Binding-site contacts:
Ligand atom CD1 contacts residue SER366 of chain 1.B at 3.8 Å.
Ligand atom CE1 contacts residue VAL364 of chain 1.B at 3.7 Å (hydrophobic).
Ligand atom N contacts residue PRO383 of chain 1.B at 3.1 Å (h-bond).
Ligand atom C1 contacts residue ARG385 of chain 1.B at 3.7 Å.
Ligand atom C contacts residue MET382 of chain 1.B at 3.7 Å (hydrophobic).
Ligand atom CG contacts residue HIS195 of chain 1.B at 3.5 Å.
Ligand atom CE2 contacts residue THR192 of chain 1.B at 3.4 Å.
Ligand atom O contacts residue ARG385 of chain 1.B at 2.6 Å (salt-bridge).
Ligand atom O contacts residue MET382 of chain 1.B at 3.4 Å.
Ligand atom CB contacts residue MET382 of chain 1.B at 3.6 Å (hydrophobic).
Ligand atom OE1 contacts residue MET384 of chain 1.B at 3.4 Å.
Ligand atom CZ contacts residue THR192 of chain 1.B at 3.8 Å.
Ligand atom C contacts residue GLY194 of chain 1.B at 3.7 Å.
Ligand atom CZ contacts residue ARG385 of chain 1.B at 3.7 Å.
Ligand atom O contacts residue MET384 of chain 1.B at 3.1 Å.
Ligand atom C4 contacts residue ARG385 of chain 1.B at 3.9 Å.
Ligand atom CD2 contacts residue VAL267 of chain 1.B at 3.6 Å (hydrophobic).
Ligand atom NE2 contacts residue PRO383 of chain 1.B at 3.3 Å (h-bond).
Ligand atom CE2 contacts residue GLY194 of chain 1.B at 3.9 Å.
Ligand atom N contacts residue GLY194 of chain 1.B at 2.8 Å (h-bond).
Ligand atom CG contacts residue VAL267 of chain 1.B at 3.7 Å (hydrophobic).
Ligand atom CD1 contacts residue PRO383 of chain 1.B at 3.6 Å (hydrophobic).
Ligand atom CB contacts residue PRO383 of chain 1.B at 3.3 Å (hydrophobic).
Ligand atom CE2 contacts residue ARG385 of chain 1.B at 3.5 Å.
Ligand atom C contacts residue ARG385 of chain 1.B at 3.8 Å.
Ligand atom CA contacts residue GLY194 of chain 1.B at 3.7 Å.
Ligand atom C contacts residue MET382 of chain 1.B at 3.6 Å (hydrophobic).
Ligand atom OE1 contacts residue TYR343 of chain 1.B at 3.6 Å.
Ligand atom CB contacts residue GLY194 of chain 1.B at 3.3 Å.
Ligand atom O contacts residue MET382 of chain 1.B at 3.3 Å.
Ligand atom CZ contacts residue PRO262 of chain 1.B at 3.5 Å (hydrophobic).
Ligand atom CA contacts residue GLY194 of chain 1.B at 3.6 Å.
Ligand atom CZ contacts residue GLY194 of chain 1.B at 3.6 Å.
Ligand atom CD2 contacts residue LEU197 of chain 1.B at 3.8 Å (hydrophobic).
Ligand atom N contacts residue MET382 of chain 1.B at 3.9 Å.
Ligand atom CE1 contacts residue PRO262 of chain 1.B at 3.8 Å (hydrophobic).
Ligand atom CD1 contacts residue VAL380 of chain 1.B at 3.8 Å (hydrophobic).
Ligand atom CA contacts residue PRO383 of chain 1.B at 3.8 Å (hydrophobic).
Ligand atom CD2 contacts residue ARG196 of chain 1.B at 3.8 Å.
Ligand atom NE2 contacts residue MET382 of chain 1.B at 3.0 Å (h-bond).

The protein below binds the small molecule below.
Small molecule (SMILES): CC(C)C[C@H](NC(=O)[C@H](CC(=O)O)NC(=O)[C@H](CC1CCCCC1)NC(=O)[C@H](CCC(N)=O)NC(=O)/C=C/c1ccc(F)cc1)C(=O)N[C@@H](Cc1ccccc1)C(=O)O

Sequence of chain 1.B:
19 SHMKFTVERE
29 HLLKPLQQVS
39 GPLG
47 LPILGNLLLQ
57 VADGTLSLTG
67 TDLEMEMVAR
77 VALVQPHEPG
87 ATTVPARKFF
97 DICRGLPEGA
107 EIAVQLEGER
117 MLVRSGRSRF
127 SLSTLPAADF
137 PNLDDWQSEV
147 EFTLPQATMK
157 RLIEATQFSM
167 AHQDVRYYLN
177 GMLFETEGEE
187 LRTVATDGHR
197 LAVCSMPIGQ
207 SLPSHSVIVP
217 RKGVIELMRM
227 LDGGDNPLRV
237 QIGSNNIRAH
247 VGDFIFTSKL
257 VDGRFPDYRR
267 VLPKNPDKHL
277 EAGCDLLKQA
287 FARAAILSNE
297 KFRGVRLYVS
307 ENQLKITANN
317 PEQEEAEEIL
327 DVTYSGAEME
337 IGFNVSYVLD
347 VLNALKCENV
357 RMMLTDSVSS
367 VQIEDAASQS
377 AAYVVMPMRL